Sequence of chain 1.A:
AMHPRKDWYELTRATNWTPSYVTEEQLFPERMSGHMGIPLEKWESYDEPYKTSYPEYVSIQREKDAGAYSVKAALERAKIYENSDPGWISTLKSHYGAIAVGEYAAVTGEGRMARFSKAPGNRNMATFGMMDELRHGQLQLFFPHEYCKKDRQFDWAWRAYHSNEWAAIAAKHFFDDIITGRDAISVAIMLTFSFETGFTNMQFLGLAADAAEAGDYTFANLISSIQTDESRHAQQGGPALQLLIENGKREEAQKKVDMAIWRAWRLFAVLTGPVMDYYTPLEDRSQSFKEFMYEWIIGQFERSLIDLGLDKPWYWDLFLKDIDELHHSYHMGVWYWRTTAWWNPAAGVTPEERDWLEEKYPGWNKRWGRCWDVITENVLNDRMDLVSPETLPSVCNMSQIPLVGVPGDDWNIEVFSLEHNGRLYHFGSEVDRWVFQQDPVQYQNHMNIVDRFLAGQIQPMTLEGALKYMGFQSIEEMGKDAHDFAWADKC

Binding-site contacts:
Ligand atom C5 contacts residue TRP338 of chain 1.A at 3.9 Å (hydrophobic).
Ligand atom C2 contacts residue PRO403 of chain 1.A at 4.0 Å (hydrophobic).
Ligand atom C1 contacts residue TRP338 of chain 1.A at 3.9 Å (hydrophobic).
Ligand atom O1 contacts residue GLY334 of chain 1.A at 4.1 Å.
Ligand atom C6 contacts residue BML1 of chain 1.K at 3.8 Å.
Ligand atom O1 contacts residue TRP338 of chain 1.A at 3.4 Å.
Ligand atom BR4 contacts residue PRO403 of chain 1.A at 3.5 Å.
Ligand atom C2 contacts residue GLY334 of chain 1.A at 3.8 Å.
Ligand atom C3 contacts residue TRP167 of chain 1.A at 4.2 Å (hydrophobic).
Ligand atom C5 contacts residue PRO403 of chain 1.A at 3.1 Å (hydrophobic).
Ligand atom C4 contacts residue GLY334 of chain 1.A at 3.3 Å.
Ligand atom O1 contacts residue TRP167 of chain 1.A at 3.4 Å (h-bond).
Ligand atom C2 contacts residue VAL335 of chain 1.A at 3.7 Å (hydrophobic).
Ligand atom C5 contacts residue GLY334 of chain 1.A at 3.3 Å.
Ligand atom C4 contacts residue VAL335 of chain 1.A at 3.7 Å (hydrophobic).
Ligand atom O1 contacts residue THR341 of chain 1.A at 3.5 Å (h-bond).
Ligand atom C1 contacts residue TRP167 of chain 1.A at 4.2 Å (hydrophobic).
Ligand atom BR4 contacts residue GLY334 of chain 1.A at 3.5 Å.
Ligand atom C3 contacts residue PRO403 of chain 1.A at 3.5 Å (hydrophobic).
Ligand atom C2 contacts residue TRP167 of chain 1.A at 3.5 Å (hydrophobic).
Ligand atom BR4 contacts residue TYR331 of chain 1.A at 4.0 Å.
Ligand atom C1 contacts residue BML1 of chain 1.K at 3.2 Å.
Ligand atom C3 contacts residue VAL335 of chain 1.A at 3.5 Å (hydrophobic).
Ligand atom O1 contacts residue BML1 of chain 1.K at 3.1 Å.
Ligand atom C4 contacts residue PRO403 of chain 1.A at 3.1 Å (hydrophobic).
Ligand atom C6 contacts residue GLY334 of chain 1.A at 3.4 Å.
Ligand atom C1 contacts residue PRO403 of chain 1.A at 4.0 Å (hydrophobic).
Ligand atom C3 contacts residue GLY334 of chain 1.A at 3.6 Å.
Ligand atom C1 contacts residue GLY334 of chain 1.A at 3.6 Å.
Ligand atom BR4 contacts residue VAL405 of chain 1.A at 3.5 Å.
Ligand atom C6 contacts residue TRP338 of chain 1.A at 3.7 Å (hydrophobic).
Ligand atom C6 contacts residue PRO394 of chain 1.A at 3.8 Å (hydrophobic).
Ligand atom BR4 contacts residue SER330 of chain 1.A at 3.9 Å.
Ligand atom C2 contacts residue BML1 of chain 1.K at 3.7 Å.
Ligand atom C3 contacts residue TYR331 of chain 1.A at 4.1 Å (hydrophobic).
Ligand atom C5 contacts residue PRO394 of chain 1.A at 4.1 Å (hydrophobic).
Ligand atom C6 contacts residue PRO403 of chain 1.A at 3.6 Å (hydrophobic).
Ligand atom C1 contacts residue VAL335 of chain 1.A at 4.1 Å (hydrophobic).
Ligand atom C5 contacts residue VAL335 of chain 1.A at 4.1 Å (hydrophobic).
Ligand atom BR4 contacts residue PHE14 of chain 1.C at 3.9 Å.

A protein and the small-molecule ligand that binds it are described below.
Small molecule (SMILES): Oc1ccc(Br)cc1

Sequence of chain 1.C:
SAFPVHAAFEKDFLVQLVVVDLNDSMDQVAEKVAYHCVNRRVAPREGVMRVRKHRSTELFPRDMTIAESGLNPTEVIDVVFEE